This small molecule binds to this protein.
Small molecule (SMILES): N[C@@H](Cn1cc([N+](=O)[O-])c(=O)[nH]c1=O)C(=O)O

Sequence of chain 2.C:
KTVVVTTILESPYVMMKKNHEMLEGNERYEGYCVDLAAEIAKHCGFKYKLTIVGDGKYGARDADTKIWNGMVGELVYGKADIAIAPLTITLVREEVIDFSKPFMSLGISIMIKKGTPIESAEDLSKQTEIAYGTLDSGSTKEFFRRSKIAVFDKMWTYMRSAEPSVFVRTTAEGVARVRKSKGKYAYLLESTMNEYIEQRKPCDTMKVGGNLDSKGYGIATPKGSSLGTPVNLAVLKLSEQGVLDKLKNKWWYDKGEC

Binding-site contacts:
Ligand atom C9 contacts residue THR88 of chain 2.C at 3.6 Å.
Ligand atom C8 contacts residue SER139 of chain 2.C at 3.4 Å.
Ligand atom N8 contacts residue THR88 of chain 2.C at 2.8 Å (h-bond).
Ligand atom O91 contacts residue ARG93 of chain 2.C at 2.8 Å (salt-bridge).
Ligand atom O4 contacts residue GLU190 of chain 2.C at 3.0 Å (salt-bridge).
Ligand atom N2 contacts residue MET193 of chain 2.C at 3.5 Å.
Ligand atom C4 contacts residue THR140 of chain 2.C at 3.7 Å.
Ligand atom N1 contacts residue GLU190 of chain 2.C at 3.5 Å (salt-bridge).
Ligand atom C6 contacts residue GLU190 of chain 2.C at 3.2 Å.
Ligand atom N8 contacts residue GLU190 of chain 2.C at 2.8 Å (salt-bridge).
Ligand atom O92 contacts residue SER139 of chain 2.C at 2.7 Å (h-bond).
Ligand atom C7 contacts residue TYR58 of chain 2.C at 3.4 Å (hydrophobic).
Ligand atom C9 contacts residue TYR58 of chain 2.C at 3.7 Å (hydrophobic).
Ligand atom O3 contacts residue MET193 of chain 2.C at 3.2 Å.
Ligand atom C9 contacts residue SER139 of chain 2.C at 3.5 Å.
Ligand atom O92 contacts residue TYR58 of chain 2.C at 3.6 Å.
Ligand atom N2 contacts residue THR171 of chain 2.C at 3.6 Å.
Ligand atom N1 contacts residue LEU135 of chain 2.C at 3.7 Å.
Ligand atom C4 contacts residue GLU190 of chain 2.C at 3.5 Å.
Ligand atom O91 contacts residue TYR58 of chain 2.C at 3.6 Å.
Ligand atom O91 contacts residue THR88 of chain 2.C at 2.9 Å (h-bond).
Ligand atom O4 contacts residue LEU189 of chain 2.C at 3.1 Å.
Ligand atom O92 contacts residue GLY138 of chain 2.C at 3.3 Å.
Ligand atom O3 contacts residue GLU190 of chain 2.C at 3.3 Å (salt-bridge).
Ligand atom O2 contacts residue SER139 of chain 2.C at 2.9 Å (h-bond).
Ligand atom O2 contacts residue GLY138 of chain 2.C at 3.4 Å.
Ligand atom O92 contacts residue ARG93 of chain 2.C at 2.6 Å (salt-bridge).
Ligand atom N8 contacts residue PRO86 of chain 2.C at 3.0 Å (h-bond).
Ligand atom C2 contacts residue THR140 of chain 2.C at 3.4 Å.
Ligand atom O1 contacts residue GLU10 of chain 2.C at 3.0 Å (salt-bridge).
Ligand atom O1 contacts residue TYR58 of chain 2.C at 3.7 Å.
Ligand atom C8 contacts residue THR88 of chain 2.C at 3.4 Å.
Ligand atom N3 contacts residue THR140 of chain 2.C at 2.8 Å (h-bond).
Ligand atom O1 contacts residue MET193 of chain 2.C at 3.3 Å.
Ligand atom C9 contacts residue ARG93 of chain 2.C at 3.4 Å.
Ligand atom O1 contacts residue THR171 of chain 2.C at 3.1 Å (h-bond).
Ligand atom O2 contacts residue THR140 of chain 2.C at 2.9 Å (h-bond).
Ligand atom O3 contacts residue LEU189 of chain 2.C at 3.7 Å.
Ligand atom C8 contacts residue GLU190 of chain 2.C at 3.4 Å.
Ligand atom C5 contacts residue GLU190 of chain 2.C at 3.5 Å.